A protein and the small-molecule ligand that binds it are described below.
Small molecule (SMILES): CC(=O)N[C@@H]1[C@@H](O)[C@H](O)[C@@H](CO)O[C@H]1O

Sequence of chain 1.D:
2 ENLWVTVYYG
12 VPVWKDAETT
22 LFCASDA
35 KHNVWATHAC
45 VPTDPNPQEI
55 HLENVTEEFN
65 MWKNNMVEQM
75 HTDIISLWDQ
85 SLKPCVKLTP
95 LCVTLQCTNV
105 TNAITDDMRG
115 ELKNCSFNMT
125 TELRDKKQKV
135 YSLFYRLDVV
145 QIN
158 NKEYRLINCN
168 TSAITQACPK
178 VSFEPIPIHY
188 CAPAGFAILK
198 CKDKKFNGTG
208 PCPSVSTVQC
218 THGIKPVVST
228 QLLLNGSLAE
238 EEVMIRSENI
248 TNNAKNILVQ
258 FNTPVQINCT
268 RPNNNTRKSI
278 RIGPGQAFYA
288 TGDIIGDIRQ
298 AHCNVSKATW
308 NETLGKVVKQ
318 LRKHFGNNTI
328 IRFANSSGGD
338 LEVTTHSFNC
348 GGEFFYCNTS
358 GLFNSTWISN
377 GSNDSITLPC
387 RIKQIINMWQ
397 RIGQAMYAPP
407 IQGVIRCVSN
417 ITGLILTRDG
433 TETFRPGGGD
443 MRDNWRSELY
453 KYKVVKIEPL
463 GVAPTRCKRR

Binding-site contacts:
Ligand atom C4 contacts residue ASN246 of chain 1.D at 4.2 Å.
Ligand atom C8 contacts residue THR248 of chain 1.D at 3.9 Å.
Ligand atom C3 contacts residue THR248 of chain 1.D at 4.0 Å.
Ligand atom C2 contacts residue ASN246 of chain 1.D at 2.5 Å.
Ligand atom C8 contacts residue ASN246 of chain 1.D at 3.7 Å.
Ligand atom C5 contacts residue ASN246 of chain 1.D at 3.7 Å.
Ligand atom C1 contacts residue ASN249 of chain 1.D at 4.1 Å.
Ligand atom C1 contacts residue ASN246 of chain 1.D at 1.5 Å.
Ligand atom N2 contacts residue THR248 of chain 1.D at 3.0 Å (h-bond).
Ligand atom C7 contacts residue THR248 of chain 1.D at 3.9 Å.
Ligand atom C2 contacts residue THR248 of chain 1.D at 3.7 Å.
Ligand atom C7 contacts residue ASN246 of chain 1.D at 3.3 Å.
Ligand atom O6 contacts residue ASN249 of chain 1.D at 3.9 Å.
Ligand atom O5 contacts residue ASN246 of chain 1.D at 2.3 Å (h-bond).
Ligand atom O5 contacts residue ASN249 of chain 1.D at 4.1 Å.
Ligand atom N2 contacts residue ASN246 of chain 1.D at 3.0 Å (h-bond).
Ligand atom O7 contacts residue ASN246 of chain 1.D at 3.5 Å (h-bond).
Ligand atom C3 contacts residue ASN246 of chain 1.D at 3.8 Å.
Ligand atom C1 contacts residue THR248 of chain 1.D at 3.5 Å.